The protein below binds the small molecule below.
Small molecule (SMILES): CC(=O)N[C@@H]1[C@@H](O)[C@H](O)[C@@H](CO)O[C@H]1O

Binding-site contacts:
Ligand atom C5 contacts residue ASN31 of chain 1.C at 3.7 Å.
Ligand atom C4 contacts residue ASN31 of chain 1.C at 4.2 Å.
Ligand atom O5 contacts residue ASN31 of chain 1.C at 2.4 Å (h-bond).
Ligand atom N2 contacts residue ASN31 of chain 1.C at 2.8 Å (h-bond).
Ligand atom C1 contacts residue ASN31 of chain 1.C at 1.4 Å.
Ligand atom C3 contacts residue ASN31 of chain 1.C at 3.8 Å.
Ligand atom C1 contacts residue THR311 of chain 1.C at 4.5 Å.
Ligand atom O5 contacts residue THR311 of chain 1.C at 4.0 Å.
Ligand atom C2 contacts residue ASN31 of chain 1.C at 2.4 Å.
Ligand atom C7 contacts residue ASN31 of chain 1.C at 3.6 Å.
Ligand atom O7 contacts residue ASN31 of chain 1.C at 3.9 Å.

Sequence of chain 1.C:
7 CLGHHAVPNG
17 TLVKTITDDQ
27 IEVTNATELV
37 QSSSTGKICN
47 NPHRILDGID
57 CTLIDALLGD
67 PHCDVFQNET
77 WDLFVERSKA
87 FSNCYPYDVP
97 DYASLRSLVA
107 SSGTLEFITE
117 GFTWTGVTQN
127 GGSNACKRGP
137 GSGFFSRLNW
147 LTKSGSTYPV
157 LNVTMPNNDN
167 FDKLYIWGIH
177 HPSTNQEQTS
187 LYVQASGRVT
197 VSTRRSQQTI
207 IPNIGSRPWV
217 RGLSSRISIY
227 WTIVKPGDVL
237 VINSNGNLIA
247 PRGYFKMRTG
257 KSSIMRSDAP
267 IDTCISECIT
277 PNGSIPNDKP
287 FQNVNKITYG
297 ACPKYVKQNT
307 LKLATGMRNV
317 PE